Sequence of chain 2.A:
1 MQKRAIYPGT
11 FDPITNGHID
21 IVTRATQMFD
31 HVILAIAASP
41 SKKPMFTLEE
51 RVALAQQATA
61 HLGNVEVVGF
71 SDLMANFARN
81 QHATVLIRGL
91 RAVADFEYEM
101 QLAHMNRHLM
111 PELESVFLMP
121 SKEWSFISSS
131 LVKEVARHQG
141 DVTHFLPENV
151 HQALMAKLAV

A protein and the small-molecule ligand that binds it are described below.
Small molecule (SMILES): CC1=Nc2nc(NCc3cccc(Br)c3)nn2C(=O)C1

Sequence of chain 1.A:
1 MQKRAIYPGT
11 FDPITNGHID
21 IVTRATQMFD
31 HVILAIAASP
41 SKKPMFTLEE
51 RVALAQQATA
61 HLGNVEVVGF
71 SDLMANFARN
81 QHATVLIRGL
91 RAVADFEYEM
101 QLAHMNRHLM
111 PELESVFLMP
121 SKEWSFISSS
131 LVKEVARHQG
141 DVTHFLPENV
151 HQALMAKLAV

Binding-site contacts:
Ligand atom C18 contacts residue ALA37 of chain 1.A at 3.8 Å (hydrophobic).
Ligand atom C14 contacts residue ALA37 of chain 1.A at 3.7 Å (hydrophobic).
Ligand atom C15 contacts residue ALA37 of chain 1.A at 3.7 Å (hydrophobic).
Ligand atom C7 contacts residue LEU131 of chain 2.A at 4.1 Å (hydrophobic).
Ligand atom BR contacts residue GLY9 of chain 1.A at 3.5 Å.
Ligand atom C19 contacts residue ALA37 of chain 1.A at 3.7 Å (hydrophobic).
Ligand atom N10 contacts residue LEU73 of chain 1.A at 3.9 Å.
Ligand atom C2 contacts residue MET74 of chain 1.A at 3.7 Å (hydrophobic).
Ligand atom C9 contacts residue LEU73 of chain 1.A at 4.1 Å (hydrophobic).
Ligand atom C9 contacts residue VAL135 of chain 2.A at 4.1 Å (hydrophobic).
Ligand atom N3 contacts residue MET74 of chain 1.A at 2.9 Å (h-bond).
Ligand atom C6 contacts residue ASP72 of chain 1.A at 4.2 Å.
Ligand atom N10 contacts residue MET74 of chain 1.A at 3.7 Å.
Ligand atom C19 contacts residue THR10 of chain 1.A at 3.7 Å.
Ligand atom C17 contacts residue ASN106 of chain 1.A at 3.5 Å.
Ligand atom C20 contacts residue ALA37 of chain 1.A at 3.8 Å (hydrophobic).
Ligand atom BR contacts residue PRO8 of chain 1.A at 3.9 Å.
Ligand atom C6 contacts residue MET74 of chain 1.A at 3.7 Å (hydrophobic).
Ligand atom C18 contacts residue THR10 of chain 1.A at 3.7 Å.
Ligand atom C17 contacts residue VAL135 of chain 2.A at 3.9 Å (hydrophobic).
Ligand atom N10 contacts residue ASP72 of chain 1.A at 3.2 Å (salt-bridge).
Ligand atom C17 contacts residue LEU109 of chain 1.A at 4.1 Å (hydrophobic).
Ligand atom N3 contacts residue LEU73 of chain 1.A at 3.6 Å.
Ligand atom O11 contacts residue GLU134 of chain 2.A at 3.4 Å.
Ligand atom C17 contacts residue LEU102 of chain 1.A at 3.6 Å (hydrophobic).
Ligand atom C12 contacts residue HIS138 of chain 2.A at 4.2 Å.
Ligand atom C6 contacts residue LEU73 of chain 1.A at 4.0 Å (hydrophobic).
Ligand atom C2 contacts residue LEU73 of chain 1.A at 3.5 Å (hydrophobic).
Ligand atom C5 contacts residue GLU134 of chain 2.A at 4.2 Å.
Ligand atom BR contacts residue MET74 of chain 1.A at 3.9 Å.
Ligand atom N1 contacts residue MET74 of chain 1.A at 4.2 Å.
Ligand atom C13 contacts residue ALA37 of chain 1.A at 3.7 Å (hydrophobic).
Ligand atom C12 contacts residue ASP72 of chain 1.A at 3.9 Å.
Ligand atom C13 contacts residue PHE70 of chain 1.A at 3.9 Å (hydrophobic).
Ligand atom C17 contacts residue MET105 of chain 1.A at 3.6 Å (hydrophobic).
Ligand atom N8 contacts residue LEU73 of chain 1.A at 3.5 Å.
Ligand atom N8 contacts residue MET74 of chain 1.A at 3.8 Å.
Ligand atom C7 contacts residue LEU102 of chain 1.A at 3.7 Å (hydrophobic).
Ligand atom C7 contacts residue VAL135 of chain 2.A at 4.2 Å (hydrophobic).
Ligand atom C9 contacts residue LEU102 of chain 1.A at 3.7 Å (hydrophobic).